Sequence of chain 1.F:
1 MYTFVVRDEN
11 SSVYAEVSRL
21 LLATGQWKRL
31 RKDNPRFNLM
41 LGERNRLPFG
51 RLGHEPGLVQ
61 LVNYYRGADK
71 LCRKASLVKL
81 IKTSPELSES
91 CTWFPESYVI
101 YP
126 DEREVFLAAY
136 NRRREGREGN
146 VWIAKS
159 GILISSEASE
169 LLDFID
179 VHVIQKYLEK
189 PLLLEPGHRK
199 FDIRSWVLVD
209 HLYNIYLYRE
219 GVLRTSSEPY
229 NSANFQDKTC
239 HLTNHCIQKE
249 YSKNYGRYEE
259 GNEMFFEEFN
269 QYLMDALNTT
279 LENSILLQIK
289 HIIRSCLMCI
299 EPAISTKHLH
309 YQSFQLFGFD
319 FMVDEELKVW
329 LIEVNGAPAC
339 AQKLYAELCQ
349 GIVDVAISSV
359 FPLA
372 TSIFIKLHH

Binding-site contacts:
Ligand atom C6 contacts residue LYS184 of chain 1.F at 3.6 Å.
Ligand atom N3 contacts residue LYS198 of chain 1.F at 2.9 Å (salt-bridge).
Ligand atom O3G contacts residue ASN333 of chain 1.F at 3.1 Å (h-bond).
Ligand atom C2 contacts residue LEU186 of chain 1.F at 3.3 Å (hydrophobic).
Ligand atom O1B contacts residue GLU331 of chain 1.F at 2.9 Å (salt-bridge).
Ligand atom N6 contacts residue LYS184 of chain 1.F at 2.6 Å (salt-bridge).
Ligand atom C2 contacts residue TYR185 of chain 1.F at 3.4 Å (hydrophobic).
Ligand atom N7 contacts residue ILE148 of chain 1.F at 3.7 Å.
Ligand atom PG contacts residue MG1 of chain 1.AA at 3.5 Å.
Ligand atom PG contacts residue GLU331 of chain 1.F at 3.6 Å.
Ligand atom O1A contacts residue GLU331 of chain 1.F at 3.8 Å.
Ligand atom O1B contacts residue MG1 of chain 1.AA at 2.4 Å.
Ligand atom C4' contacts residue ASN242 of chain 1.F at 3.6 Å.
Ligand atom C2 contacts residue LYS198 of chain 1.F at 3.4 Å.
Ligand atom O2G contacts residue ARG202 of chain 1.F at 3.2 Å (salt-bridge).
Ligand atom N6 contacts residue ILE148 of chain 1.F at 3.7 Å.
Ligand atom O1B contacts residue LYS74 of chain 1.F at 3.4 Å (salt-bridge).
Ligand atom O1G contacts residue GLU331 of chain 1.F at 3.1 Å (salt-bridge).
Ligand atom O2G contacts residue ARG222 of chain 1.F at 3.1 Å (salt-bridge).
Ligand atom O3G contacts residue GLU331 of chain 1.F at 3.0 Å (salt-bridge).
Ligand atom N3 contacts residue TYR185 of chain 1.F at 3.4 Å.
Ligand atom C8 contacts residue ILE148 of chain 1.F at 3.6 Å (hydrophobic).
Ligand atom O1A contacts residue ILE330 of chain 1.F at 3.4 Å.
Ligand atom O3' contacts residue THR241 of chain 1.F at 2.6 Å (h-bond).
Ligand atom O2' contacts residue THR241 of chain 1.F at 3.1 Å (h-bond).
Ligand atom O2B contacts residue LYS74 of chain 1.F at 3.8 Å.
Ligand atom C5' contacts residue ASN242 of chain 1.F at 3.7 Å.
Ligand atom N1 contacts residue LYS184 of chain 1.F at 3.7 Å.
Ligand atom O1G contacts residue ASP318 of chain 1.F at 2.5 Å (salt-bridge).
Ligand atom O2A contacts residue LYS74 of chain 1.F at 2.6 Å (salt-bridge).
Ligand atom PG contacts residue ASP318 of chain 1.F at 3.6 Å.
Ligand atom O3G contacts residue MG1 of chain 1.AA at 2.3 Å.
Ligand atom O3' contacts residue ASP200 of chain 1.F at 3.6 Å (salt-bridge).
Ligand atom O2B contacts residue ASN242 of chain 1.F at 3.7 Å.
Ligand atom N1 contacts residue TYR185 of chain 1.F at 3.4 Å.
Ligand atom PB contacts residue MG1 of chain 1.AA at 3.6 Å.
Ligand atom N7 contacts residue LYS150 of chain 1.F at 3.6 Å.
Ligand atom O2' contacts residue LYS198 of chain 1.F at 3.7 Å.
Ligand atom N1 contacts residue LEU186 of chain 1.F at 2.8 Å (h-bond).
Ligand atom N6 contacts residue GLN183 of chain 1.F at 3.3 Å (h-bond).

This small molecule binds to this protein.
Small molecule (SMILES): Nc1ncnc2c1ncn2[C@@H]1O[C@H](CO[P](=O)(O)O[P](=O)(O)CP(=O)(O)O)[C@@H](O)[C@H]1O